Binding-site contacts:
Ligand atom C7 contacts residue ASN128 of chain 1.C at 3.2 Å.
Ligand atom C5 contacts residue ASN128 of chain 1.C at 3.7 Å.
Ligand atom C8 contacts residue LYS129 of chain 1.C at 4.1 Å.
Ligand atom O5 contacts residue ASN128 of chain 1.C at 2.5 Å (h-bond).
Ligand atom C2 contacts residue ASN128 of chain 1.C at 2.4 Å.
Ligand atom C1 contacts residue ASN128 of chain 1.C at 1.4 Å.
Ligand atom N2 contacts residue ASN128 of chain 1.C at 2.7 Å (h-bond).
Ligand atom C3 contacts residue ASN128 of chain 1.C at 3.6 Å.
Ligand atom C8 contacts residue ASN128 of chain 1.C at 3.5 Å.
Ligand atom O7 contacts residue ASN128 of chain 1.C at 3.4 Å (h-bond).
Ligand atom C4 contacts residue ASN128 of chain 1.C at 4.2 Å.

Sequence of chain 1.C:
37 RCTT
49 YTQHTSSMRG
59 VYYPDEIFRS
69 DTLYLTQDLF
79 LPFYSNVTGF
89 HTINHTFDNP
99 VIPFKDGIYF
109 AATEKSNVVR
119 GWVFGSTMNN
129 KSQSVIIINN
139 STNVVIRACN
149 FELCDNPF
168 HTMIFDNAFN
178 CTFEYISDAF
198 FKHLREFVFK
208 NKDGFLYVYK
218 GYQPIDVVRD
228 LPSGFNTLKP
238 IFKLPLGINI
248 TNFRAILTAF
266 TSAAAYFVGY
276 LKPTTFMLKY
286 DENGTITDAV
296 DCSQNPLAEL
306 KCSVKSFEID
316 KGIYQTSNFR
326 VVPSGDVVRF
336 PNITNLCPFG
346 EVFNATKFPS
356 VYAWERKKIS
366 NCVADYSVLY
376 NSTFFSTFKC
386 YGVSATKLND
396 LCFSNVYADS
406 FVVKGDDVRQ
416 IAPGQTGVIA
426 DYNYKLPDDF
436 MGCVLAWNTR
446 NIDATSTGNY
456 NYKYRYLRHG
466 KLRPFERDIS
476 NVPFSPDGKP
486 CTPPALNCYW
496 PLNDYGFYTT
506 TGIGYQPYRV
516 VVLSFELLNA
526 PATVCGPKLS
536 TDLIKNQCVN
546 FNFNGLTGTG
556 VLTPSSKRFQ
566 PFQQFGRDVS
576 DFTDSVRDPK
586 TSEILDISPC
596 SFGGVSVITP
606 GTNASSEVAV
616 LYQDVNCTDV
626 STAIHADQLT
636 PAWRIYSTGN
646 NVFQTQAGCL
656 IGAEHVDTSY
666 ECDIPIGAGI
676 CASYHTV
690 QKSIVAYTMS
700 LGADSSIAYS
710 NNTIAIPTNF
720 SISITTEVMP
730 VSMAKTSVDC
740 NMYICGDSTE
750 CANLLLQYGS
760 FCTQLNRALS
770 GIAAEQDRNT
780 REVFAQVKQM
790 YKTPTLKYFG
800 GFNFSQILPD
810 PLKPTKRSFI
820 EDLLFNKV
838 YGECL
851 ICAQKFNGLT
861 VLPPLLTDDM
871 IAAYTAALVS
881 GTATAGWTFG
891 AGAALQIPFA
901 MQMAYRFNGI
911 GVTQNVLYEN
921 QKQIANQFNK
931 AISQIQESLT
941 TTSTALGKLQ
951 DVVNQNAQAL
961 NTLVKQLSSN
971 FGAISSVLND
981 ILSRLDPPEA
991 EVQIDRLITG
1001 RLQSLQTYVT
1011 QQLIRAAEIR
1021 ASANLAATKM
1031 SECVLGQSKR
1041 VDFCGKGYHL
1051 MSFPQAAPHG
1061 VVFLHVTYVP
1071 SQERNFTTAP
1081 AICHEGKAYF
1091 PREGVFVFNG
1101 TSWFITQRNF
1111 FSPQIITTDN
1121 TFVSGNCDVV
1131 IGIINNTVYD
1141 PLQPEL

A protein and the small-molecule ligand that binds it are described below.
Small molecule (SMILES): CC(=O)N[C@H]1[C@H](O[C@H]2[C@H](O)[C@@H](NC(C)=O)CO[C@@H]2CO)O[C@H](CO)[C@@H](O[C@@H]2O[C@H](CO)[C@@H](O)[C@H](O)[C@@H]2O)[C@@H]1O